Binding-site contacts:
Ligand atom O6 contacts residue SER79 of chain 7.C at 2.5 Å (h-bond).
Ligand atom C3 contacts residue ASN87 of chain 7.C at 3.8 Å.
Ligand atom C2 contacts residue ASN87 of chain 7.C at 2.5 Å.
Ligand atom C6 contacts residue SER79 of chain 7.C at 3.6 Å.
Ligand atom C5 contacts residue SER79 of chain 7.C at 4.3 Å.
Ligand atom N2 contacts residue ASN87 of chain 7.C at 2.9 Å (h-bond).
Ligand atom O5 contacts residue SER79 of chain 7.C at 3.8 Å.
Ligand atom C4 contacts residue ASN87 of chain 7.C at 4.2 Å.
Ligand atom O5 contacts residue ASN87 of chain 7.C at 2.4 Å (h-bond).
Ligand atom C5 contacts residue ASN87 of chain 7.C at 3.7 Å.
Ligand atom C1 contacts residue ASN87 of chain 7.C at 1.4 Å.
Ligand atom O7 contacts residue ASN87 of chain 7.C at 4.4 Å.
Ligand atom C8 contacts residue ILE155 of chain 7.C at 3.7 Å (hydrophobic).
Ligand atom C7 contacts residue ASN87 of chain 7.C at 3.9 Å.
Ligand atom O6 contacts residue LEU91 of chain 7.C at 3.9 Å.

The small molecule below binds the protein below.
Small molecule (SMILES): CC(=O)N[C@@H]1[C@@H](O)[C@H](O)[C@@H](CO)O[C@H]1O

Sequence of chain 7.C:
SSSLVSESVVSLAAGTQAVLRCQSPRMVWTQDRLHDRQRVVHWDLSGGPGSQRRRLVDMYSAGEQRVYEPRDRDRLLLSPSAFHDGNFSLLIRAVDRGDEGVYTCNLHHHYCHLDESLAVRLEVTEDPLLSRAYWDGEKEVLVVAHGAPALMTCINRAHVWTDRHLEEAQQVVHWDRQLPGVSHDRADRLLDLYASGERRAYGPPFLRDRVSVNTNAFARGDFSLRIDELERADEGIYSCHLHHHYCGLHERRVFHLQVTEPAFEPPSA